A protein and the small-molecule ligand that binds it are described below.
Small molecule (SMILES): Nc1ncnc2c1ncn2[C@@H]1O[C@H](COP(=O)(O)O)[C@@H](OP(=O)(O)O)[C@H]1O

Sequence of chain 1.A:
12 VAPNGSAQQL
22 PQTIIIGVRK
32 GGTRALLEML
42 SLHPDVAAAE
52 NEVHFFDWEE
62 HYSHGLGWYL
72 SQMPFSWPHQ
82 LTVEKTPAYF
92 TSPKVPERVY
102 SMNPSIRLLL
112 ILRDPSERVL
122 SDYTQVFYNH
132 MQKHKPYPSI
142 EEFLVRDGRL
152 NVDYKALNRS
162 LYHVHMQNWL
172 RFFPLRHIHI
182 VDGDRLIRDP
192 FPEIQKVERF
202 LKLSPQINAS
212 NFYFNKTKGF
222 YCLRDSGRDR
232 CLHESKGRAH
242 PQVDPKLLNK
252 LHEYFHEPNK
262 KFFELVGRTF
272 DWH

Binding-site contacts:
Ligand atom O4P contacts residue LYS31 of chain 1.A at 3.6 Å (salt-bridge).
Ligand atom C8 contacts residue ALA36 of chain 1.A at 3.7 Å (hydrophobic).
Ligand atom O5P contacts residue THR34 of chain 1.A at 3.6 Å (h-bond).
Ligand atom C5 contacts residue ALA36 of chain 1.A at 3.6 Å (hydrophobic).
Ligand atom O4P contacts residue GLY32 of chain 1.A at 3.8 Å.
Ligand atom O1P contacts residue HIS241 of chain 1.A at 2.7 Å (h-bond).
Ligand atom O3P contacts residue PHE221 of chain 1.A at 3.6 Å.
Ligand atom O2' contacts residue ARG114 of chain 1.A at 3.5 Å.
Ligand atom O3P contacts residue GLY238 of chain 1.A at 3.2 Å.
Ligand atom O6P contacts residue LYS237 of chain 1.A at 3.1 Å (salt-bridge).
Ligand atom P1 contacts residue GLY238 of chain 1.A at 3.7 Å.
Ligand atom N7 contacts residue ALA36 of chain 1.A at 3.3 Å.
Ligand atom O4P contacts residue GLY33 of chain 1.A at 3.4 Å (h-bond).
Ligand atom O4P contacts residue THR34 of chain 1.A at 2.5 Å (h-bond).
Ligand atom C2 contacts residue LEU233 of chain 1.A at 3.6 Å (hydrophobic).
Ligand atom O5P contacts residue LYS237 of chain 1.A at 2.8 Å (salt-bridge).
Ligand atom O4' contacts residue GLY33 of chain 1.A at 3.3 Å.
Ligand atom O2P contacts residue GLY238 of chain 1.A at 2.8 Å (h-bond).
Ligand atom C5' contacts residue LYS31 of chain 1.A at 3.6 Å.
Ligand atom O2' contacts residue ILE188 of chain 1.A at 3.5 Å.
Ligand atom P2 contacts residue LYS237 of chain 1.A at 3.5 Å.
Ligand atom P2 contacts residue THR34 of chain 1.A at 3.5 Å.
Ligand atom C8 contacts residue ILE188 of chain 1.A at 3.5 Å (hydrophobic).
Ligand atom P1 contacts residue SER122 of chain 1.A at 3.6 Å.
Ligand atom O5' contacts residue LYS31 of chain 1.A at 3.6 Å.
Ligand atom O3' contacts residue ARG114 of chain 1.A at 3.2 Å (salt-bridge).
Ligand atom O2P contacts residue ARG239 of chain 1.A at 2.8 Å (salt-bridge).
Ligand atom N1 contacts residue LEU233 of chain 1.A at 3.4 Å.
Ligand atom O2' contacts residue PHE221 of chain 1.A at 3.7 Å.
Ligand atom O6P contacts residue LYS31 of chain 1.A at 2.9 Å (salt-bridge).
Ligand atom O3' contacts residue SER122 of chain 1.A at 3.5 Å (h-bond).
Ligand atom N1 contacts residue PHE221 of chain 1.A at 3.5 Å.
Ligand atom N6 contacts residue TYR222 of chain 1.A at 2.8 Å (h-bond).
Ligand atom O3P contacts residue ARG239 of chain 1.A at 3.7 Å.
Ligand atom C6 contacts residue LEU233 of chain 1.A at 3.7 Å (hydrophobic).
Ligand atom O5P contacts residue ARG35 of chain 1.A at 3.2 Å (salt-bridge).
Ligand atom P1 contacts residue ARG239 of chain 1.A at 3.7 Å.
Ligand atom O1P contacts residue ARG114 of chain 1.A at 3.5 Å (salt-bridge).
Ligand atom O5' contacts residue GLY33 of chain 1.A at 3.3 Å (h-bond).
Ligand atom O1P contacts residue SER122 of chain 1.A at 2.7 Å (h-bond).